Sequence of chain 1.A:
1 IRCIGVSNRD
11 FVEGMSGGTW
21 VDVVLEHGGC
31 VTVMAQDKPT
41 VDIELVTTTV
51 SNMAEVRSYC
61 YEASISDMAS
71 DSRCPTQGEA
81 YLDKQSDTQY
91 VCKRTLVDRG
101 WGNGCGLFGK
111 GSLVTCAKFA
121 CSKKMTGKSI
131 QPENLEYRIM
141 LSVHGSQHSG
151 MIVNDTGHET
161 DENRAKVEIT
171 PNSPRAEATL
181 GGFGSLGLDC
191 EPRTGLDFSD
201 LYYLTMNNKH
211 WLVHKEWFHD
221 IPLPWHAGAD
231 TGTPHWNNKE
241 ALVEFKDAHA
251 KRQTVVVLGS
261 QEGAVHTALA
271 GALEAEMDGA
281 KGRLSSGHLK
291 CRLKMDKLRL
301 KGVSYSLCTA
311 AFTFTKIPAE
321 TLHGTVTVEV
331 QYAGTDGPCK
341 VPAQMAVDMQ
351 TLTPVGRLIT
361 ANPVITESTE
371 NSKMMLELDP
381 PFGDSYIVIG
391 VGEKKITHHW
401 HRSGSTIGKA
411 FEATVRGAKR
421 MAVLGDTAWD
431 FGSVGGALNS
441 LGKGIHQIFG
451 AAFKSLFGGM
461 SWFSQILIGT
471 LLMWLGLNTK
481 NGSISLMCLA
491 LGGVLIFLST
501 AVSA

Binding-site contacts:
Ligand atom C5 contacts residue THR156 of chain 1.A at 4.1 Å.
Ligand atom O5 contacts residue ASN154 of chain 1.A at 2.3 Å (h-bond).
Ligand atom N2 contacts residue THR156 of chain 1.A at 4.3 Å.
Ligand atom C7 contacts residue ASN154 of chain 1.A at 3.3 Å.
Ligand atom C6 contacts residue MET151 of chain 1.A at 4.0 Å (hydrophobic).
Ligand atom C1 contacts residue THR156 of chain 1.A at 3.2 Å.
Ligand atom O6 contacts residue MET151 of chain 1.A at 4.0 Å.
Ligand atom C5 contacts residue ASN154 of chain 1.A at 3.7 Å.
Ligand atom O5 contacts residue THR156 of chain 1.A at 3.9 Å.
Ligand atom C3 contacts residue THR156 of chain 1.A at 4.5 Å.
Ligand atom C8 contacts residue ASN154 of chain 1.A at 2.8 Å.
Ligand atom O7 contacts residue ASN154 of chain 1.A at 4.3 Å.
Ligand atom C2 contacts residue THR156 of chain 1.A at 4.2 Å.
Ligand atom C4 contacts residue ASN154 of chain 1.A at 4.3 Å.
Ligand atom C1 contacts residue ASN154 of chain 1.A at 1.4 Å.
Ligand atom C2 contacts residue ASN154 of chain 1.A at 2.5 Å.
Ligand atom N2 contacts residue ASN154 of chain 1.A at 2.9 Å (h-bond).
Ligand atom O5 contacts residue MET151 of chain 1.A at 3.9 Å.
Ligand atom C3 contacts residue ASN154 of chain 1.A at 3.8 Å.

A small-molecule ligand and the protein it binds are described below.
Small molecule (SMILES): CC(=O)N[C@@H]1[C@@H](O)[C@H](O)[C@@H](CO)O[C@H]1O